Binding-site contacts:
Ligand atom O6 contacts residue ASP38 of chain 1.B at 3.6 Å.
Ligand atom C1 contacts residue ASP38 of chain 1.B at 3.9 Å.
Ligand atom C8 contacts residue ASN57 of chain 1.B at 4.4 Å.
Ligand atom O5 contacts residue ASP38 of chain 1.B at 3.6 Å.
Ligand atom C3 contacts residue ASP38 of chain 1.B at 4.0 Å.
Ligand atom C5 contacts residue ASN57 of chain 1.B at 3.6 Å.
Ligand atom O4 contacts residue ASP38 of chain 1.B at 4.3 Å.
Ligand atom C3 contacts residue ASN57 of chain 1.B at 3.8 Å.
Ligand atom O5 contacts residue ASN57 of chain 1.B at 2.3 Å (h-bond).
Ligand atom O7 contacts residue ASP38 of chain 1.B at 3.4 Å (salt-bridge).
Ligand atom C1 contacts residue ASN40 of chain 1.B at 4.4 Å.
Ligand atom C4 contacts residue ASP38 of chain 1.B at 3.5 Å.
Ligand atom C2 contacts residue ASN57 of chain 1.B at 2.5 Å.
Ligand atom C2 contacts residue ASP38 of chain 1.B at 3.7 Å.
Ligand atom C4 contacts residue ASN57 of chain 1.B at 4.2 Å.
Ligand atom C7 contacts residue ASP38 of chain 1.B at 4.1 Å.
Ligand atom O7 contacts residue ASN57 of chain 1.B at 3.5 Å (h-bond).
Ligand atom C7 contacts residue ASN57 of chain 1.B at 3.3 Å.
Ligand atom O5 contacts residue ASN40 of chain 1.B at 3.5 Å (h-bond).
Ligand atom C1 contacts residue ASN57 of chain 1.B at 1.4 Å.
Ligand atom C6 contacts residue ASN40 of chain 1.B at 4.0 Å.
Ligand atom C5 contacts residue ASN40 of chain 1.B at 4.4 Å.
Ligand atom N2 contacts residue ASN57 of chain 1.B at 2.9 Å (h-bond).
Ligand atom C5 contacts residue ASP38 of chain 1.B at 4.3 Å.
Ligand atom O3 contacts residue ASP38 of chain 1.B at 3.8 Å.
Ligand atom C8 contacts residue LYS61 of chain 1.B at 4.3 Å.
Ligand atom O6 contacts residue ASN40 of chain 1.B at 3.1 Å (h-bond).

Sequence of chain 1.B:
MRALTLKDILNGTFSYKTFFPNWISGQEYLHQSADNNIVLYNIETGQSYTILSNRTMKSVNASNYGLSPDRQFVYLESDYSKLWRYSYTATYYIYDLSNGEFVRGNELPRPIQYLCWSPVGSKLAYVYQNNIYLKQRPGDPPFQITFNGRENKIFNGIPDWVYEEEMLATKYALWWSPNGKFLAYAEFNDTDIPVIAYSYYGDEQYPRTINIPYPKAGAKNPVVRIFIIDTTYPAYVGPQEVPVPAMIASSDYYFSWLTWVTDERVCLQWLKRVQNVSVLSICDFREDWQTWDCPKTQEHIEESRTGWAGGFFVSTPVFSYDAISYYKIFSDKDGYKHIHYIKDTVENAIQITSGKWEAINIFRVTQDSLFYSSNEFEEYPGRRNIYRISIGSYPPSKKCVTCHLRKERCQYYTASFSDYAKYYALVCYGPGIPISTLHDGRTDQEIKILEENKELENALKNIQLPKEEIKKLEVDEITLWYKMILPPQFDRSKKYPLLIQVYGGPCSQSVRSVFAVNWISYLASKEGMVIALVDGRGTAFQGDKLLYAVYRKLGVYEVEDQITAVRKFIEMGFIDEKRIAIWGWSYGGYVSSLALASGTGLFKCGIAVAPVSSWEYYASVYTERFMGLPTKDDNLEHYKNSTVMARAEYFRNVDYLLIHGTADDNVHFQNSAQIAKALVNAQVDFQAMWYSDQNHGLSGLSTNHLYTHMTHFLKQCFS

The small molecule below binds the protein below.
Small molecule (SMILES): CC(=O)N[C@@H]1[C@@H](O)[C@H](O)[C@@H](CO)O[C@H]1O